Binding-site contacts:
Ligand atom C19 contacts residue LEU201 of chain 1.A at 3.5 Å (hydrophobic).
Ligand atom C18 contacts residue MES1 of chain 1.E at 2.8 Å.
Ligand atom C14 contacts residue MES1 of chain 1.E at 3.8 Å.
Ligand atom C1 contacts residue GLU202 of chain 1.A at 3.7 Å.
Ligand atom O contacts residue ASN173 of chain 1.A at 3.0 Å (h-bond).
Ligand atom C1 contacts residue ASN173 of chain 1.A at 3.6 Å.
Ligand atom C contacts residue ASN173 of chain 1.A at 3.2 Å.
Ligand atom O12 contacts residue ASP144 of chain 1.A at 3.7 Å.
Ligand atom O12 contacts residue LYS147 of chain 1.A at 2.9 Å (salt-bridge).
Ligand atom C4 contacts residue MG1 of chain 1.C at 3.0 Å.
Ligand atom O5 contacts residue GLU202 of chain 1.A at 2.7 Å (salt-bridge).
Ligand atom C15 contacts residue LEU201 of chain 1.A at 3.7 Å (hydrophobic).
Ligand atom C4 contacts residue ASN173 of chain 1.A at 3.3 Å.
Ligand atom B contacts residue LYS147 of chain 1.A at 3.2 Å.
Ligand atom C19 contacts residue MES1 of chain 1.E at 3.1 Å.
Ligand atom C16 contacts residue MES1 of chain 1.E at 3.6 Å.
Ligand atom O contacts residue MG1 of chain 1.C at 2.1 Å.
Ligand atom C contacts residue MG1 of chain 1.C at 3.0 Å.
Ligand atom O12 contacts residue SAM1 of chain 1.D at 3.1 Å.
Ligand atom O contacts residue LYS147 of chain 1.A at 3.1 Å (salt-bridge).
Ligand atom O contacts residue SAM1 of chain 1.D at 2.7 Å.
Ligand atom C14 contacts residue LEU201 of chain 1.A at 3.6 Å (hydrophobic).
Ligand atom C4 contacts residue LYS147 of chain 1.A at 3.6 Å.
Ligand atom C7 contacts residue PRO177 of chain 1.A at 3.8 Å (hydrophobic).
Ligand atom O5 contacts residue ASN173 of chain 1.A at 2.7 Å (h-bond).
Ligand atom O12 contacts residue HIS145 of chain 1.A at 3.4 Å (h-bond).
Ligand atom C contacts residue GLU202 of chain 1.A at 3.4 Å.
Ligand atom O13 contacts residue LYS147 of chain 1.A at 3.8 Å.
Ligand atom C15 contacts residue TRP41 of chain 1.A at 3.5 Å (hydrophobic).
Ligand atom O5 contacts residue MG1 of chain 1.C at 2.2 Å.
Ligand atom C17 contacts residue LEU201 of chain 1.A at 3.7 Å (hydrophobic).
Ligand atom C17 contacts residue MES1 of chain 1.E at 3.7 Å.
Ligand atom C4 contacts residue SAM1 of chain 1.D at 3.7 Å.
Ligand atom O contacts residue ASP144 of chain 1.A at 3.0 Å (salt-bridge).
Ligand atom C1 contacts residue LEU201 of chain 1.A at 3.8 Å (hydrophobic).
Ligand atom C3 contacts residue LYS147 of chain 1.A at 3.5 Å.
Ligand atom O5 contacts residue ASP172 of chain 1.A at 3.4 Å (salt-bridge).
Ligand atom C18 contacts residue LEU201 of chain 1.A at 3.6 Å (hydrophobic).
Ligand atom O13 contacts residue TRP146 of chain 1.A at 3.1 Å.
Ligand atom C16 contacts residue TRP41 of chain 1.A at 3.8 Å (hydrophobic).

A protein and the small-molecule ligand that binds it are described below.
Small molecule (SMILES): O=c1c(O)cn(-c2cccc(-c3ccccc3)c2)cc1B(O)O

Sequence of chain 1.A:
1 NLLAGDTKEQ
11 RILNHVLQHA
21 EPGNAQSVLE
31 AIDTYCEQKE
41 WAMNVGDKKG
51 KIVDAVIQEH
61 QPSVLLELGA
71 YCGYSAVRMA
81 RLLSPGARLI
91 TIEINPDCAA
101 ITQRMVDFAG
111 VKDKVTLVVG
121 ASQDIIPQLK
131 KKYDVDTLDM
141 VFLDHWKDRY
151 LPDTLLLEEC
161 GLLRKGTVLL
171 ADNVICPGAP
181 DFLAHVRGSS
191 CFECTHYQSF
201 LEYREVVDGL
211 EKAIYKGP